Binding-site contacts:
Ligand atom C03 contacts residue PRO269 of chain 1.B at 3.9 Å (hydrophobic).
Ligand atom C24 contacts residue HEM1 of chain 1.G at 3.8 Å.
Ligand atom N02 contacts residue PRO269 of chain 1.B at 3.8 Å.
Ligand atom C23 contacts residue HEM1 of chain 1.G at 3.3 Å.
Ligand atom C05 contacts residue HEM1 of chain 1.G at 3.9 Å.
Ligand atom C09 contacts residue GLU296 of chain 1.B at 3.6 Å.
Ligand atom C09 contacts residue HEM1 of chain 1.G at 3.5 Å.
Ligand atom N01 contacts residue HEM1 of chain 1.G at 3.8 Å.
Ligand atom C27 contacts residue TRP382 of chain 1.B at 4.0 Å (hydrophobic).
Ligand atom C06 contacts residue HEM1 of chain 1.G at 3.6 Å.
Ligand atom C02 contacts residue PRO269 of chain 1.B at 3.9 Å (hydrophobic).
Ligand atom C10 contacts residue HEM1 of chain 1.G at 3.9 Å.
Ligand atom C06 contacts residue PHE288 of chain 1.B at 3.7 Å (hydrophobic).
Ligand atom C03 contacts residue HEM1 of chain 1.G at 3.3 Å.
Ligand atom C11 contacts residue PHE288 of chain 1.B at 3.8 Å (hydrophobic).
Ligand atom C25 contacts residue HEM1 of chain 1.G at 3.4 Å.
Ligand atom C03 contacts residue TRP291 of chain 1.B at 4.0 Å (hydrophobic).
Ligand atom C07 contacts residue HEM1 of chain 1.G at 3.9 Å.
Ligand atom C04 contacts residue HEM1 of chain 1.G at 3.7 Å.
Ligand atom C11 contacts residue HEM1 of chain 1.G at 3.2 Å.
Ligand atom N02 contacts residue HEM1 of chain 1.G at 3.6 Å.
Ligand atom C08 contacts residue VAL271 of chain 1.B at 3.6 Å (hydrophobic).
Ligand atom N01 contacts residue GLU296 of chain 1.B at 2.7 Å (salt-bridge).
Ligand atom C23 contacts residue TYR410 of chain 1.B at 3.8 Å (hydrophobic).
Ligand atom C06 contacts residue VAL271 of chain 1.B at 3.5 Å (hydrophobic).
Ligand atom C23 contacts residue TRP382 of chain 1.B at 3.8 Å (hydrophobic).
Ligand atom C22 contacts residue HEM1 of chain 1.G at 3.2 Å.
Ligand atom C21 contacts residue HEM1 of chain 1.G at 3.6 Å.
Ligand atom C08 contacts residue HEM1 of chain 1.G at 3.9 Å.
Ligand atom C10 contacts residue GLU296 of chain 1.B at 3.6 Å.
Ligand atom C21 contacts residue VAL271 of chain 1.B at 4.0 Å (hydrophobic).
Ligand atom C02 contacts residue TRP291 of chain 1.B at 3.8 Å (hydrophobic).
Ligand atom C26 contacts residue HEM1 of chain 1.G at 3.4 Å.
Ligand atom C11 contacts residue GLY290 of chain 1.B at 3.8 Å.
Ligand atom N02 contacts residue TRP291 of chain 1.B at 2.7 Å (h-bond).
Ligand atom C02 contacts residue HEM1 of chain 1.G at 3.6 Å.
Ligand atom C02 contacts residue GLU296 of chain 1.B at 3.4 Å.
Ligand atom C07 contacts residue VAL271 of chain 1.B at 3.1 Å (hydrophobic).
Ligand atom N02 contacts residue GLU296 of chain 1.B at 2.6 Å (salt-bridge).
Ligand atom N02 contacts residue TYR292 of chain 1.B at 3.7 Å.

Sequence of chain 1.B:
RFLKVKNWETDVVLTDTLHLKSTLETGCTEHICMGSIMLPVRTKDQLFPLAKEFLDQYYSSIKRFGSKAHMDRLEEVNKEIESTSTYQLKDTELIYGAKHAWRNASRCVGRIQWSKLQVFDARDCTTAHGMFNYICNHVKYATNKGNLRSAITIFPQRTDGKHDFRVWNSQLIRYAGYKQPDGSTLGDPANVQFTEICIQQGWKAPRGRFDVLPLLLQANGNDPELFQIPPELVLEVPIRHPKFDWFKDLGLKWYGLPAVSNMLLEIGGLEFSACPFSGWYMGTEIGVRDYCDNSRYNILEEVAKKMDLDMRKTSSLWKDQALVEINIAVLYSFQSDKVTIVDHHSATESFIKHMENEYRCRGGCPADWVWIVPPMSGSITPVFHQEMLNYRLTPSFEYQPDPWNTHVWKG

The small molecule below binds the protein below.
Small molecule (SMILES): Cc1cc(N)nc2cc(-c3ccc(CN)cc3)ccc12